Binding-site contacts:
Ligand atom N3 contacts residue VAL52 of chain 2.A at 3.9 Å.
Ligand atom C11 contacts residue VAL48 of chain 2.A at 3.9 Å (hydrophobic).
Ligand atom C15 contacts residue HIS53 of chain 2.A at 4.2 Å.
Ligand atom C13 contacts residue HIS53 of chain 2.A at 3.2 Å.
Ligand atom BR6 contacts residue LYS100 of chain 4.A at 3.2 Å.
Ligand atom C7 contacts residue GLU74 of chain 4.A at 3.5 Å.
Ligand atom C12 contacts residue ALA18 of chain 4.A at 4.0 Å (hydrophobic).
Ligand atom BR6 contacts residue ALA18 of chain 4.A at 3.5 Å.
Ligand atom O8 contacts residue TYR54 of chain 2.A at 4.0 Å.
Ligand atom C15 contacts residue TYR54 of chain 2.A at 3.4 Å (hydrophobic).
Ligand atom C12 contacts residue HIS53 of chain 2.A at 3.8 Å.
Ligand atom C7 contacts residue TYR54 of chain 2.A at 3.7 Å (hydrophobic).
Ligand atom BR6 contacts residue TYR54 of chain 2.A at 3.9 Å.
Ligand atom N1 contacts residue VAL52 of chain 2.A at 2.7 Å (h-bond).
Ligand atom N3 contacts residue TYR54 of chain 2.A at 3.6 Å.
Ligand atom O8 contacts residue ASN71 of chain 4.A at 3.7 Å.
Ligand atom BR6 contacts residue ASN71 of chain 4.A at 3.7 Å.
Ligand atom C7 contacts residue LEU73 of chain 4.A at 3.7 Å (hydrophobic).
Ligand atom C5 contacts residue TYR54 of chain 2.A at 3.5 Å (hydrophobic).
Ligand atom N1 contacts residue GLU74 of chain 4.A at 2.9 Å (salt-bridge).
Ligand atom O8 contacts residue LEU73 of chain 4.A at 2.6 Å (h-bond).
Ligand atom C7 contacts residue LEU72 of chain 4.A at 3.8 Å (hydrophobic).
Ligand atom C14 contacts residue GLY55 of chain 2.A at 4.0 Å.
Ligand atom C2 contacts residue THR51 of chain 2.A at 4.0 Å.
Ligand atom C14 contacts residue HIS53 of chain 2.A at 3.4 Å.
Ligand atom C2 contacts residue VAL52 of chain 2.A at 3.8 Å (hydrophobic).
Ligand atom N1 contacts residue TYR54 of chain 2.A at 3.9 Å.
Ligand atom C2 contacts residue TYR54 of chain 2.A at 3.5 Å (hydrophobic).
Ligand atom N9 contacts residue GLU74 of chain 4.A at 2.8 Å (salt-bridge).
Ligand atom C11 contacts residue ALA18 of chain 4.A at 3.7 Å (hydrophobic).
Ligand atom O8 contacts residue GLU74 of chain 4.A at 3.5 Å (salt-bridge).
Ligand atom N3 contacts residue HIS53 of chain 2.A at 4.1 Å.
Ligand atom C4 contacts residue TYR54 of chain 2.A at 3.8 Å (hydrophobic).
Ligand atom C5 contacts residue LEU72 of chain 4.A at 4.0 Å (hydrophobic).
Ligand atom BR6 contacts residue GLY17 of chain 4.A at 4.0 Å.
Ligand atom N1 contacts residue THR51 of chain 2.A at 3.4 Å.
Ligand atom N9 contacts residue TYR54 of chain 2.A at 3.6 Å.
Ligand atom O8 contacts residue LEU72 of chain 4.A at 2.9 Å.
Ligand atom C2 contacts residue GLU74 of chain 4.A at 3.6 Å.
Ligand atom N9 contacts residue LEU72 of chain 4.A at 4.2 Å.

Sequence of chain 2.A:
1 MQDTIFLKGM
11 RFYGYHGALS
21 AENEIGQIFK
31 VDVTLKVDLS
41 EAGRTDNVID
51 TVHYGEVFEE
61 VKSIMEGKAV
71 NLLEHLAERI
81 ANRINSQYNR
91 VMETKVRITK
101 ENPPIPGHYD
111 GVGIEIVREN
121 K

Sequence of chain 4.A:
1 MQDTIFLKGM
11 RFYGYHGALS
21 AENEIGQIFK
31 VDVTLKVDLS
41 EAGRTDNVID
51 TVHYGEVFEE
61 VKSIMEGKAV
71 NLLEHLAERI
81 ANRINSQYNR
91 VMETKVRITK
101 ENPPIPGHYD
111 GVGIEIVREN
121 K

The small molecule below binds the protein below.
Small molecule (SMILES): Nc1nc(O)c(Br)c(-c2ccccc2)n1